Sequence of chain 1.B:
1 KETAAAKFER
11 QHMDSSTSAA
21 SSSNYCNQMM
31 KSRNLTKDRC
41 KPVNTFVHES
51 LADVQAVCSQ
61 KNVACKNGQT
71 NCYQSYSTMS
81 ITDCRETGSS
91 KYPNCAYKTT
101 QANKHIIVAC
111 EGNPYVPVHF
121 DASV

This protein binds this small molecule.
Small molecule (SMILES): O[C@H]1CO[C@H]2OCCC21

Binding-site contacts:
Ligand atom C3 contacts residue ARG10 of chain 1.B at 3.8 Å.
Ligand atom O1 contacts residue ARG10 of chain 1.B at 3.8 Å.
Ligand atom C5 contacts residue GLU2 of chain 1.B at 3.8 Å.
Ligand atom C1 contacts residue ASN34 of chain 1.B at 3.5 Å.
Ligand atom C4 contacts residue ASN34 of chain 1.B at 3.6 Å.
Ligand atom C1 contacts residue GLU2 of chain 1.B at 4.2 Å.
Ligand atom C4 contacts residue ARG10 of chain 1.B at 4.3 Å.
Ligand atom O3 contacts residue GLU2 of chain 1.B at 4.3 Å.
Ligand atom C2 contacts residue ARG10 of chain 1.B at 3.7 Å.
Ligand atom O2 contacts residue ARG10 of chain 1.B at 4.2 Å.
Ligand atom C6 contacts residue ARG10 of chain 1.B at 4.2 Å.
Ligand atom C1 contacts residue ARG10 of chain 1.B at 3.4 Å.
Ligand atom C5 contacts residue ARG10 of chain 1.B at 4.2 Å.
Ligand atom O1 contacts residue ASN34 of chain 1.B at 4.1 Å.
Ligand atom O2 contacts residue ASN34 of chain 1.B at 2.7 Å (h-bond).
Ligand atom C3 contacts residue GLU2 of chain 1.B at 4.0 Å.
Ligand atom C6 contacts residue GLU2 of chain 1.B at 3.4 Å.
Ligand atom C2 contacts residue GLU2 of chain 1.B at 3.4 Å.